This protein binds this small molecule.
Small molecule (SMILES): Clc1ncnc2[nH]cnc12

Sequence of chain 1.A:
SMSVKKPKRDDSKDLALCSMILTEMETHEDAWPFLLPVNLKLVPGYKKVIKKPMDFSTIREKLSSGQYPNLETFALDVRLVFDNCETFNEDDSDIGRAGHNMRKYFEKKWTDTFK

Binding-site contacts:
Ligand atom C06 contacts residue ILE98 of chain 1.A at 4.0 Å (hydrophobic).
Ligand atom CL01 contacts residue PRO36 of chain 1.A at 3.9 Å.
Ligand atom C10 contacts residue PRO36 of chain 1.A at 4.3 Å (hydrophobic).
Ligand atom N07 contacts residue TYR49 of chain 1.A at 4.1 Å.
Ligand atom N09 contacts residue PRO36 of chain 1.A at 3.4 Å (h-bond).
Ligand atom C04 contacts residue VAL46 of chain 1.A at 4.2 Å (hydrophobic).
Ligand atom C10 contacts residue VAL41 of chain 1.A at 3.9 Å (hydrophobic).
Ligand atom N07 contacts residue VAL41 of chain 1.A at 4.5 Å.
Ligand atom N09 contacts residue ILE98 of chain 1.A at 4.3 Å.
Ligand atom C02 contacts residue ILE98 of chain 1.A at 4.2 Å (hydrophobic).
Ligand atom C02 contacts residue VAL41 of chain 1.A at 4.3 Å (hydrophobic).
Ligand atom C04 contacts residue ILE98 of chain 1.A at 4.1 Å (hydrophobic).
Ligand atom N07 contacts residue ASN92 of chain 1.A at 3.2 Å (h-bond).
Ligand atom N05 contacts residue ILE98 of chain 1.A at 4.0 Å.
Ligand atom N05 contacts residue ASN92 of chain 1.A at 4.0 Å.
Ligand atom C08 contacts residue VAL41 of chain 1.A at 4.1 Å (hydrophobic).
Ligand atom C08 contacts residue ASN92 of chain 1.A at 4.0 Å.
Ligand atom N03 contacts residue VAL46 of chain 1.A at 4.3 Å.
Ligand atom N07 contacts residue ILE98 of chain 1.A at 3.9 Å.
Ligand atom C08 contacts residue ILE98 of chain 1.A at 3.9 Å (hydrophobic).
Ligand atom N03 contacts residue ILE98 of chain 1.A at 4.2 Å.
Ligand atom C10 contacts residue ILE98 of chain 1.A at 4.1 Å (hydrophobic).
Ligand atom C08 contacts residue PRO36 of chain 1.A at 4.3 Å (hydrophobic).
Ligand atom N09 contacts residue VAL41 of chain 1.A at 3.7 Å.
Ligand atom C06 contacts residue VAL41 of chain 1.A at 4.4 Å (hydrophobic).
Ligand atom C06 contacts residue ASN92 of chain 1.A at 4.1 Å.
Ligand atom N05 contacts residue PHE91 of chain 1.A at 4.2 Å.